A small-molecule ligand and the protein it binds are described below.
Small molecule (SMILES): CC(=O)N[C@@H]1[C@@H](O)[C@H](O)[C@@H](CO)O[C@H]1O

Binding-site contacts:
Ligand atom C4 contacts residue ASN221 of chain 1.B at 4.2 Å.
Ligand atom O5 contacts residue ASN221 of chain 1.B at 2.4 Å (h-bond).
Ligand atom C1 contacts residue ASN221 of chain 1.B at 1.4 Å.
Ligand atom C5 contacts residue ASN221 of chain 1.B at 3.7 Å.
Ligand atom N2 contacts residue ASN221 of chain 1.B at 2.8 Å (h-bond).
Ligand atom C7 contacts residue ASN221 of chain 1.B at 3.5 Å.
Ligand atom C2 contacts residue ASN221 of chain 1.B at 2.4 Å.
Ligand atom O7 contacts residue ASN221 of chain 1.B at 3.9 Å.
Ligand atom C3 contacts residue ASN221 of chain 1.B at 3.7 Å.

Sequence of chain 1.B:
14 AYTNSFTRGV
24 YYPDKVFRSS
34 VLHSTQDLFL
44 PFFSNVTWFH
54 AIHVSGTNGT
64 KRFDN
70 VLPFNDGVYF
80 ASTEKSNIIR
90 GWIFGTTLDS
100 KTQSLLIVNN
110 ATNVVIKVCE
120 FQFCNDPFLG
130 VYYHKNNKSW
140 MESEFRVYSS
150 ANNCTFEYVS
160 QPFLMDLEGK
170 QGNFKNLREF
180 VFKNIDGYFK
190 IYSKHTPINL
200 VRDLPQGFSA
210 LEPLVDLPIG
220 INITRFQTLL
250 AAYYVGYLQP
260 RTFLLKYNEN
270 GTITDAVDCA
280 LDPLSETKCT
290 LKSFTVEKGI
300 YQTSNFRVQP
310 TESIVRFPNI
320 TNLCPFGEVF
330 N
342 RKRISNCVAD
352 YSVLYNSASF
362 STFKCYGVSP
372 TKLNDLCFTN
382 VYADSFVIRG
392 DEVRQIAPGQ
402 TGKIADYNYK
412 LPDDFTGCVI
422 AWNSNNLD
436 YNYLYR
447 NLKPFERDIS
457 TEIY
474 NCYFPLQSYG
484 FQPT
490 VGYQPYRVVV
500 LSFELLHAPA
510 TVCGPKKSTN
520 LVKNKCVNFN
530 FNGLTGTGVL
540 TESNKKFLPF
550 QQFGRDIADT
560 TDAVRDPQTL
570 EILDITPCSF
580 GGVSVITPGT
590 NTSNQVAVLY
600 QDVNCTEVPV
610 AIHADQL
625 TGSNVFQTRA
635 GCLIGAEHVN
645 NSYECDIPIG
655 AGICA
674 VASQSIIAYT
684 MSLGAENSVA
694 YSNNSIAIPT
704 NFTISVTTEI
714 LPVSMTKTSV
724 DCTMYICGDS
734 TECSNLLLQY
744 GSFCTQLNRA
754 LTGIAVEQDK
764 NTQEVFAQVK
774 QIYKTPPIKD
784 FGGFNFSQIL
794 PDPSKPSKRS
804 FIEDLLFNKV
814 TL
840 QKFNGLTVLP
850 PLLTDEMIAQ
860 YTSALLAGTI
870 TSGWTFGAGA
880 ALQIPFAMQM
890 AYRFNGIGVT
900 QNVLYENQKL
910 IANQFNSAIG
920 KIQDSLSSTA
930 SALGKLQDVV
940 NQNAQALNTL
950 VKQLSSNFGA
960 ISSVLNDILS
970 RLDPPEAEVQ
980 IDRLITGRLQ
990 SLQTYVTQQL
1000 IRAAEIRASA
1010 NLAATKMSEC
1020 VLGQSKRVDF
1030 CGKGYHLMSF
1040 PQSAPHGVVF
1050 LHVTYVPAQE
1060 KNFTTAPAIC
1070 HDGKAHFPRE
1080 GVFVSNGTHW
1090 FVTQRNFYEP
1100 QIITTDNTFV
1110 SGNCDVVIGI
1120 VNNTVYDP